Sequence of chain 53.A:
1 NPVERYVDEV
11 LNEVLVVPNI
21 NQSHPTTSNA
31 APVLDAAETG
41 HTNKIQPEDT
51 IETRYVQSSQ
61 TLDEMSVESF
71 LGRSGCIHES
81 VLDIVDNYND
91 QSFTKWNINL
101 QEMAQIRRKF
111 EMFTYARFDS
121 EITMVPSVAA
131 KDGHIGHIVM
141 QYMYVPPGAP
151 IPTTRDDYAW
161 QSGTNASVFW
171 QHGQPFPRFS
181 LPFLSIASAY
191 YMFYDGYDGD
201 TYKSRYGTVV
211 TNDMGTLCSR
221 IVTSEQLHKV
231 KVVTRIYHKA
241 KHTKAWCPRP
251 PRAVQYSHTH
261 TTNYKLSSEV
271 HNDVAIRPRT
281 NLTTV

A protein and the small-molecule ligand that binds it are described below.
Small molecule (SMILES): Cc1cc(CCCOc2c(C)cc(-c3noc(C(F)(F)F)n3)cc2C)on1

Binding-site contacts:
Ligand atom F2 contacts residue TYR142 of chain 53.A at 2.8 Å.
Ligand atom F2 contacts residue MET143 of chain 53.A at 3.3 Å.
Ligand atom F1 contacts residue ALA166 of chain 53.A at 3.6 Å.
Ligand atom CM4 contacts residue PHE179 of chain 53.A at 3.5 Å (hydrophobic).
Ligand atom C4 contacts residue LEU100 of chain 53.A at 3.7 Å (hydrophobic).
Ligand atom CM2 contacts residue ILE77 of chain 53.A at 3.1 Å (hydrophobic).
Ligand atom N3A contacts residue TYR144 of chain 53.A at 3.5 Å.
Ligand atom N3A contacts residue PHE179 of chain 53.A at 3.4 Å.
Ligand atom C3A contacts residue LEU217 of chain 53.A at 3.6 Å (hydrophobic).
Ligand atom C5B contacts residue ILE98 of chain 53.A at 3.5 Å (hydrophobic).
Ligand atom C6B contacts residue LEU181 of chain 53.A at 3.3 Å (hydrophobic).
Ligand atom F1 contacts residue TYR144 of chain 53.A at 3.3 Å.
Ligand atom C2A contacts residue PHE179 of chain 53.A at 3.6 Å (hydrophobic).
Ligand atom O1B contacts residue ILE98 of chain 53.A at 3.3 Å.
Ligand atom C2B contacts residue ILE98 of chain 53.A at 3.7 Å (hydrophobic).
Ligand atom F3 contacts residue VAL168 of chain 53.A at 3.0 Å.
Ligand atom CM2 contacts residue ILE122 of chain 53.A at 3.8 Å (hydrophobic).
Ligand atom CM6 contacts residue LEU181 of chain 53.A at 3.5 Å (hydrophobic).
Ligand atom N1A contacts residue LEU217 of chain 53.A at 3.3 Å.
Ligand atom C6B contacts residue ILE98 of chain 53.A at 3.7 Å (hydrophobic).
Ligand atom O1A contacts residue MET124 of chain 53.A at 3.2 Å.
Ligand atom CM3 contacts residue ASN212 of chain 53.A at 3.4 Å.
Ligand atom F3 contacts residue PHE179 of chain 53.A at 3.0 Å.
Ligand atom O1A contacts residue PHE179 of chain 53.A at 3.3 Å.
Ligand atom C3A contacts residue PHE179 of chain 53.A at 3.1 Å (hydrophobic).
Ligand atom F1 contacts residue PHE179 of chain 53.A at 3.8 Å.
Ligand atom N1A contacts residue MET124 of chain 53.A at 3.5 Å.
Ligand atom C4B contacts residue ILE98 of chain 53.A at 3.8 Å (hydrophobic).
Ligand atom F2 contacts residue ALA166 of chain 53.A at 3.5 Å.
Ligand atom C4 contacts residue TYR190 of chain 53.A at 3.6 Å (hydrophobic).
Ligand atom C5B contacts residue LEU181 of chain 53.A at 3.5 Å (hydrophobic).
Ligand atom CM6 contacts residue LEU184 of chain 53.A at 3.4 Å (hydrophobic).
Ligand atom N2 contacts residue MET214 of chain 53.A at 3.8 Å.
Ligand atom O1A contacts residue LEU217 of chain 53.A at 3.0 Å.
Ligand atom N1A contacts residue PHE179 of chain 53.A at 3.6 Å.
Ligand atom F3 contacts residue TYR142 of chain 53.A at 3.8 Å.
Ligand atom CM4 contacts residue TYR144 of chain 53.A at 3.8 Å (hydrophobic).
Ligand atom C1B contacts residue ILE98 of chain 53.A at 3.4 Å (hydrophobic).
Ligand atom F2 contacts residue TYR144 of chain 53.A at 3.0 Å.
Ligand atom O1 contacts residue MET214 of chain 53.A at 3.5 Å (h-bond).